This protein binds this small molecule.
Small molecule (SMILES): CC(C)C[C@H](NC(=O)[C@H](C)NC(=O)CNC(=O)[C@@H](N)Cc1ccccc1)C(=O)N[C@@H](CC(C)C)C(=O)N[C@@H](C)C(=O)O

Binding-site contacts:
Ligand atom O contacts residue ILE14 of chain 8.B at 3.1 Å.
Ligand atom C contacts residue ILE14 of chain 8.B at 3.4 Å (hydrophobic).
Ligand atom CA contacts residue ILE14 of chain 8.B at 3.3 Å (hydrophobic).
Ligand atom O contacts residue LEU15 of chain 8.B at 3.5 Å.
Ligand atom C contacts residue ILE14 of chain 8.B at 4.2 Å (hydrophobic).
Ligand atom CD2 contacts residue ASP106 of chain 8.B at 4.1 Å.
Ligand atom CA contacts residue THR16 of chain 8.B at 3.6 Å.
Ligand atom CD2 contacts residue THR17 of chain 8.B at 3.7 Å.
Ligand atom CB contacts residue THR16 of chain 8.B at 4.2 Å.
Ligand atom C contacts residue ILE14 of chain 8.B at 3.6 Å (hydrophobic).
Ligand atom CG contacts residue THR16 of chain 8.B at 4.0 Å.
Ligand atom CD1 contacts residue TYR34 of chain 8.B at 3.0 Å (hydrophobic).
Ligand atom CG contacts residue THR17 of chain 8.B at 4.3 Å.
Ligand atom CD1 contacts residue THR16 of chain 8.B at 3.1 Å.
Ligand atom CB contacts residue THR17 of chain 8.B at 4.0 Å.
Ligand atom N contacts residue ASP12 of chain 8.B at 4.1 Å.
Ligand atom CD2 contacts residue VAL32 of chain 8.B at 3.9 Å (hydrophobic).
Ligand atom C contacts residue THR16 of chain 8.B at 4.2 Å.
Ligand atom CA contacts residue ASP12 of chain 8.B at 3.7 Å.
Ligand atom O contacts residue ARG18 of chain 8.B at 3.6 Å (salt-bridge).
Ligand atom CB contacts residue ILE14 of chain 8.B at 4.1 Å (hydrophobic).
Ligand atom CE1 contacts residue ASP12 of chain 8.B at 3.5 Å.
Ligand atom C contacts residue ARG18 of chain 8.B at 4.1 Å.
Ligand atom O contacts residue ILE14 of chain 8.B at 3.5 Å (h-bond).
Ligand atom N contacts residue ILE14 of chain 8.B at 3.5 Å.
Ligand atom CA contacts residue ARG18 of chain 8.B at 3.8 Å.
Ligand atom C contacts residue THR16 of chain 8.B at 3.7 Å.
Ligand atom CB contacts residue ARG18 of chain 8.B at 4.2 Å.
Ligand atom CD1 contacts residue ASP12 of chain 8.B at 3.8 Å.
Ligand atom N contacts residue ILE14 of chain 8.B at 3.0 Å (h-bond).
Ligand atom CD2 contacts residue HIS157 of chain 8.B at 3.7 Å.
Ligand atom O contacts residue THR16 of chain 8.B at 3.1 Å (h-bond).
Ligand atom O contacts residue ARG18 of chain 8.B at 3.0 Å (salt-bridge).
Ligand atom N contacts residue THR16 of chain 8.B at 2.9 Å (h-bond).
Ligand atom CD1 contacts residue ILE14 of chain 8.B at 3.6 Å (hydrophobic).
Ligand atom CA contacts residue ILE14 of chain 8.B at 4.0 Å (hydrophobic).
Ligand atom C contacts residue ARG18 of chain 8.B at 3.8 Å.
Ligand atom O contacts residue THR17 of chain 8.B at 3.8 Å.
Ligand atom CG contacts residue ILE14 of chain 8.B at 4.2 Å (hydrophobic).
Ligand atom CB contacts residue LEU15 of chain 8.B at 4.1 Å (hydrophobic).

Sequence of chain 8.B:
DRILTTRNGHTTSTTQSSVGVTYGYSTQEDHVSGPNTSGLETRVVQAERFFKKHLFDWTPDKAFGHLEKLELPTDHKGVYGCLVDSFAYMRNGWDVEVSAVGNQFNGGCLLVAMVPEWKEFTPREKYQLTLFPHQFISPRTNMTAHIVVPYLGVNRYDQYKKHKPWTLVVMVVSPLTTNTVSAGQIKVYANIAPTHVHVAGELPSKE